This small molecule binds to this protein.
Small molecule (SMILES): Nc1ccn([C@H]2C[C@H](O)[C@@H](COP(=O)(O)O)O2)c(=O)n1

Binding-site contacts:
Ligand atom C5 contacts residue PRO204 of chain 1.C at 3.6 Å (hydrophobic).
Ligand atom C4' contacts residue DA1 of chain 1.NB at 4.0 Å.
Ligand atom C5' contacts residue PRO204 of chain 1.C at 4.5 Å (hydrophobic).
Ligand atom C2 contacts residue DA1 of chain 1.NB at 4.2 Å.
Ligand atom C5 contacts residue VAL203 of chain 1.C at 3.8 Å (hydrophobic).
Ligand atom C4 contacts residue PRO204 of chain 1.C at 3.8 Å (hydrophobic).
Ligand atom C6 contacts residue PRO204 of chain 1.C at 3.9 Å (hydrophobic).
Ligand atom C5 contacts residue ASP202 of chain 1.C at 3.1 Å.
Ligand atom N4 contacts residue ASP202 of chain 1.C at 2.4 Å (salt-bridge).
Ligand atom C2' contacts residue PRO204 of chain 1.C at 4.0 Å (hydrophobic).
Ligand atom N4 contacts residue VAL203 of chain 1.C at 3.4 Å (h-bond).
Ligand atom N3 contacts residue ASP202 of chain 1.C at 4.2 Å.
Ligand atom C6 contacts residue ASP202 of chain 1.C at 4.3 Å.
Ligand atom C4 contacts residue ASP202 of chain 1.C at 3.0 Å.
Ligand atom C2 contacts residue PRO204 of chain 1.C at 4.3 Å (hydrophobic).
Ligand atom C1' contacts residue DA1 of chain 1.NB at 3.9 Å.
Ligand atom C2' contacts residue DA1 of chain 1.NB at 2.9 Å.
Ligand atom O2 contacts residue DA1 of chain 1.NB at 3.4 Å (h-bond).
Ligand atom N1 contacts residue PRO204 of chain 1.C at 4.2 Å.
Ligand atom N4 contacts residue PRO204 of chain 1.C at 4.2 Å.
Ligand atom C3' contacts residue DA1 of chain 1.NB at 2.6 Å.
Ligand atom N3 contacts residue PRO204 of chain 1.C at 4.0 Å.
Ligand atom O3' contacts residue DA1 of chain 1.NB at 1.6 Å.
Ligand atom C4 contacts residue VAL203 of chain 1.C at 4.1 Å (hydrophobic).

Sequence of chain 1.C:
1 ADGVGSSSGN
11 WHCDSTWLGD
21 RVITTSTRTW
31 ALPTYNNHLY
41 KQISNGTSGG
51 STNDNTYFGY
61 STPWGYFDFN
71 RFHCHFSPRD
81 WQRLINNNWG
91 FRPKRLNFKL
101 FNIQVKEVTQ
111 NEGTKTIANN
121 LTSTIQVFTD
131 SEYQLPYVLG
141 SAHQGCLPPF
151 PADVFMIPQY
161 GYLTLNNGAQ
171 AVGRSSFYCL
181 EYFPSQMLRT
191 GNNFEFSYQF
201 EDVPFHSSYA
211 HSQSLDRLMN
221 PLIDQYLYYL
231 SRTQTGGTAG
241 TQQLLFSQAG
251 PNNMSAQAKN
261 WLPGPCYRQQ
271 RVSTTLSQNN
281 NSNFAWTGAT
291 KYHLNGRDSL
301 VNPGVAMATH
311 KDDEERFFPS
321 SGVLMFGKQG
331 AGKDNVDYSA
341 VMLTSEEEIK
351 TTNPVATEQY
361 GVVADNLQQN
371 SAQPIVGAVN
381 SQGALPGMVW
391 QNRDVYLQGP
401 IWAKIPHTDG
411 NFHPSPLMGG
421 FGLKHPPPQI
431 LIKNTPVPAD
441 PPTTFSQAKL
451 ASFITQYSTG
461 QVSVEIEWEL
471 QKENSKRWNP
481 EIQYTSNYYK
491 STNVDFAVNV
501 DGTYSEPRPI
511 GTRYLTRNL